Sequence of chain 1.K:
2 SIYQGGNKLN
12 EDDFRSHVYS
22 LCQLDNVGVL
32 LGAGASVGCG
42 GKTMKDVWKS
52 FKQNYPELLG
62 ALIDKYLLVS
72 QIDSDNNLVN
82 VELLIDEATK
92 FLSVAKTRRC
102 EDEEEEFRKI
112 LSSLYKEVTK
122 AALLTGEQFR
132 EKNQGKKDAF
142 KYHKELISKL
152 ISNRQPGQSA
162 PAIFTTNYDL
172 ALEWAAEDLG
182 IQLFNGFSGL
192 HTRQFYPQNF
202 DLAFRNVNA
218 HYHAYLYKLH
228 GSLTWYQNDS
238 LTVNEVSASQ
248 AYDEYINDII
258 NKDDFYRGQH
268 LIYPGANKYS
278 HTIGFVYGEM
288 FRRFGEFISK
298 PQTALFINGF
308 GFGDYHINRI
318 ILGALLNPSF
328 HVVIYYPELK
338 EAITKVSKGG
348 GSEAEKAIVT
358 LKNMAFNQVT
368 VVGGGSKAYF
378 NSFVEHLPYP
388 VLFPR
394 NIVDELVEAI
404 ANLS

Binding-site contacts:
Ligand atom C2 contacts residue GLY35 of chain 1.K at 3.8 Å.
Ligand atom C6 contacts residue GLY35 of chain 1.K at 3.4 Å.
Ligand atom O4D contacts residue GLU83 of chain 1.K at 3.5 Å (salt-bridge).
Ligand atom C2 contacts residue PHE377 of chain 1.K at 3.9 Å (hydrophobic).
Ligand atom O1D contacts residue ASP311 of chain 1.K at 3.8 Å.
Ligand atom O5D contacts residue ALA34 of chain 1.K at 3.8 Å.
Ligand atom O2B contacts residue GLY306 of chain 1.K at 3.9 Å.
Ligand atom O2B contacts residue PHE307 of chain 1.K at 3.5 Å.
Ligand atom O1B contacts residue GLY308 of chain 1.K at 3.8 Å.
Ligand atom C6 contacts residue TYR376 of chain 1.K at 3.6 Å (hydrophobic).
Ligand atom N1 contacts residue TYR376 of chain 1.K at 3.7 Å.
Ligand atom N1 contacts residue GLY35 of chain 1.K at 3.5 Å (h-bond).
Ligand atom O2B contacts residue THR167 of chain 1.K at 3.9 Å.
Ligand atom C1D contacts residue GLU83 of chain 1.K at 3.1 Å.
Ligand atom O2D contacts residue ASP311 of chain 1.K at 3.3 Å.
Ligand atom O2A contacts residue THR44 of chain 1.K at 3.7 Å.
Ligand atom C5 contacts residue TYR376 of chain 1.K at 3.9 Å (hydrophobic).
Ligand atom O4D contacts residue MET45 of chain 1.K at 3.9 Å.
Ligand atom O2D contacts residue PHE307 of chain 1.K at 3.8 Å.
Ligand atom O2B contacts residue ALA34 of chain 1.K at 3.6 Å.
Ligand atom O3D contacts residue THR167 of chain 1.K at 3.3 Å.
Ligand atom C4' contacts residue GLY306 of chain 1.K at 3.9 Å.
Ligand atom N1 contacts residue PHE377 of chain 1.K at 3.4 Å (h-bond).
Ligand atom O4' contacts residue GLY306 of chain 1.K at 3.8 Å.
Ligand atom C2 contacts residue TYR376 of chain 1.K at 4.0 Å (hydrophobic).
Ligand atom O1D contacts residue GLY310 of chain 1.K at 3.5 Å.
Ligand atom O2A contacts residue MET45 of chain 1.K at 3.6 Å.
Ligand atom N6 contacts residue GLY35 of chain 1.K at 3.8 Å.
Ligand atom N6 contacts residue TYR376 of chain 1.K at 3.7 Å.
Ligand atom O3D contacts residue HIS227 of chain 1.K at 3.2 Å (h-bond).
Ligand atom O2' contacts residue PRO334 of chain 1.K at 3.9 Å.
Ligand atom O3A contacts residue ALA34 of chain 1.K at 3.4 Å.
Ligand atom C5 contacts residue GLY35 of chain 1.K at 3.7 Å.
Ligand atom O5' contacts residue GLY308 of chain 1.K at 3.9 Å.
Ligand atom O5D contacts residue MET45 of chain 1.K at 3.7 Å.
Ligand atom O4' contacts residue GLY35 of chain 1.K at 4.0 Å.
Ligand atom N3 contacts residue GLY306 of chain 1.K at 4.0 Å.
Ligand atom C3D contacts residue HIS227 of chain 1.K at 3.6 Å.
Ligand atom C2D contacts residue GLU83 of chain 1.K at 3.3 Å.
Ligand atom C3D contacts residue GLU83 of chain 1.K at 3.6 Å.

A small-molecule ligand and the protein it binds are described below.
Small molecule (SMILES): Nc1ncnc2c1ncn2[C@@H]1O[C@H](COP(=O)(O)OP(=O)(O)OC[C@H]2O[C@H](O)[C@H](O)[C@@H]2O)[C@@H](O)[C@H]1O